Binding-site contacts:
Ligand atom C5 contacts residue TYR147 of chain 2.D at 3.6 Å (hydrophobic).
Ligand atom C3 contacts residue HIS160 of chain 2.D at 3.9 Å.
Ligand atom C5 contacts residue FE1 of chain 2.P at 4.0 Å.
Ligand atom C2 contacts residue FE1 of chain 2.P at 3.9 Å.
Ligand atom C7 contacts residue ILE191 of chain 2.D at 2.9 Å (hydrophobic).
Ligand atom C1 contacts residue ILE191 of chain 2.D at 3.6 Å (hydrophobic).
Ligand atom O3 contacts residue FE1 of chain 2.P at 1.8 Å.
Ligand atom O2 contacts residue ARG133 of chain 2.C at 3.9 Å.
Ligand atom C8 contacts residue ILE191 of chain 2.D at 4.1 Å (hydrophobic).
Ligand atom C3 contacts residue FE1 of chain 2.P at 2.6 Å.
Ligand atom O3 contacts residue ARG157 of chain 2.D at 3.4 Å (salt-bridge).
Ligand atom C7 contacts residue TRP149 of chain 2.D at 3.2 Å (hydrophobic).
Ligand atom O3 contacts residue TYR108 of chain 2.D at 3.6 Å (h-bond).
Ligand atom C4 contacts residue FE1 of chain 2.P at 2.7 Å.
Ligand atom C6 contacts residue PRO15 of chain 2.C at 4.0 Å (hydrophobic).
Ligand atom O1 contacts residue PRO15 of chain 2.C at 4.1 Å.
Ligand atom O3 contacts residue HIS160 of chain 2.D at 3.1 Å (h-bond).
Ligand atom C3 contacts residue ARG157 of chain 2.D at 3.5 Å.
Ligand atom O4 contacts residue HIS162 of chain 2.D at 3.7 Å.
Ligand atom C7 contacts residue TYR24 of chain 2.D at 4.0 Å (hydrophobic).
Ligand atom C1 contacts residue ARG157 of chain 2.D at 4.0 Å.
Ligand atom O4 contacts residue FE1 of chain 2.P at 1.9 Å.
Ligand atom O1 contacts residue TYR24 of chain 2.D at 2.2 Å (h-bond).
Ligand atom C3 contacts residue HIS162 of chain 2.D at 3.8 Å.
Ligand atom C5 contacts residue TYR16 of chain 2.C at 3.9 Å (hydrophobic).
Ligand atom O4 contacts residue TYR108 of chain 2.D at 2.5 Å (h-bond).
Ligand atom C2 contacts residue ILE191 of chain 2.D at 3.6 Å (hydrophobic).
Ligand atom C5 contacts residue PRO15 of chain 2.C at 4.0 Å (hydrophobic).
Ligand atom C8 contacts residue TRP149 of chain 2.D at 3.4 Å (hydrophobic).
Ligand atom O3 contacts residue HIS162 of chain 2.D at 2.6 Å.
Ligand atom O2 contacts residue TRP149 of chain 2.D at 3.3 Å.
Ligand atom O1 contacts residue ARG133 of chain 2.C at 3.5 Å.
Ligand atom C4 contacts residue TYR108 of chain 2.D at 3.8 Å (hydrophobic).
Ligand atom O4 contacts residue TYR16 of chain 2.C at 3.5 Å.
Ligand atom C8 contacts residue TYR24 of chain 2.D at 3.3 Å (hydrophobic).
Ligand atom C2 contacts residue ARG157 of chain 2.D at 3.4 Å.
Ligand atom O4 contacts residue HIS160 of chain 2.D at 3.9 Å.
Ligand atom O3 contacts residue GLN177 of chain 2.D at 4.0 Å.
Ligand atom C4 contacts residue TYR16 of chain 2.C at 4.1 Å (hydrophobic).
Ligand atom C8 contacts residue ARG133 of chain 2.C at 4.0 Å.

Sequence of chain 2.C:
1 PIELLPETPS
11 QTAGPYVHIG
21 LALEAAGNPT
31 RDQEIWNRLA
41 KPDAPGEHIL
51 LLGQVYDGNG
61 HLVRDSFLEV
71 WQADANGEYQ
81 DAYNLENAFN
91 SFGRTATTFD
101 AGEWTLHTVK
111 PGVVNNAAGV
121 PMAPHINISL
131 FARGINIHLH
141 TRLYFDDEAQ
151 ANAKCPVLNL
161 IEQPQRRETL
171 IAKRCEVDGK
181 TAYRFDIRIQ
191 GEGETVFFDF

Sequence of chain 2.D:
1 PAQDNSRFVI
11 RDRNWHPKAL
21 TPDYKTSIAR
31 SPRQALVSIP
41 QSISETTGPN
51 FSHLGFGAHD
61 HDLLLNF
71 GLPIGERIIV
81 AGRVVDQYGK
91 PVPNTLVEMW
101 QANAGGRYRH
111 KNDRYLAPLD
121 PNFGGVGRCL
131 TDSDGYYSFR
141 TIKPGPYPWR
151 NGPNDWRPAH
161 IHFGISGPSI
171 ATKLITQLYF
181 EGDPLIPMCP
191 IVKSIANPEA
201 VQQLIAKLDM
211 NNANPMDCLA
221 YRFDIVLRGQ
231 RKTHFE

The protein below binds the small molecule below.
Small molecule (SMILES): O=C(O)Cc1ccc(O)c(O)c1